Binding-site contacts:
Ligand atom C8 contacts residue THR648 of chain 1.C at 4.2 Å.
Ligand atom C2 contacts residue THR648 of chain 1.C at 4.4 Å.
Ligand atom C5 contacts residue ASN646 of chain 1.C at 3.6 Å.
Ligand atom C1 contacts residue THR648 of chain 1.C at 3.5 Å.
Ligand atom N2 contacts residue ASN646 of chain 1.C at 2.9 Å (h-bond).
Ligand atom C7 contacts residue ASN646 of chain 1.C at 3.2 Å.
Ligand atom O5 contacts residue THR648 of chain 1.C at 4.4 Å.
Ligand atom O7 contacts residue ASN646 of chain 1.C at 3.1 Å (h-bond).
Ligand atom C5 contacts residue ASN645 of chain 1.C at 3.8 Å.
Ligand atom C6 contacts residue HIS643 of chain 1.C at 4.2 Å.
Ligand atom C3 contacts residue ASN646 of chain 1.C at 3.8 Å.
Ligand atom O5 contacts residue ASN646 of chain 1.C at 2.4 Å (h-bond).
Ligand atom C8 contacts residue ARG673 of chain 1.C at 3.8 Å.
Ligand atom C4 contacts residue ASN646 of chain 1.C at 4.2 Å.
Ligand atom C8 contacts residue ASN646 of chain 1.C at 4.4 Å.
Ligand atom O5 contacts residue ASN645 of chain 1.C at 2.9 Å (h-bond).
Ligand atom C1 contacts residue ASN645 of chain 1.C at 3.6 Å.
Ligand atom C5 contacts residue HIS643 of chain 1.C at 4.1 Å.
Ligand atom O6 contacts residue HIS643 of chain 1.C at 3.6 Å (h-bond).
Ligand atom C1 contacts residue ASN646 of chain 1.C at 1.4 Å.
Ligand atom C6 contacts residue ASN645 of chain 1.C at 3.7 Å.
Ligand atom O6 contacts residue ASN645 of chain 1.C at 3.0 Å (h-bond).
Ligand atom N2 contacts residue THR648 of chain 1.C at 4.1 Å.
Ligand atom C2 contacts residue ASN646 of chain 1.C at 2.5 Å.
Ligand atom C7 contacts residue THR648 of chain 1.C at 4.3 Å.

A small-molecule ligand and the protein it binds are described below.
Small molecule (SMILES): CC(=O)N[C@@H]1[C@@H](O)[C@H](O)[C@@H](CO)O[C@H]1O

Sequence of chain 1.C:
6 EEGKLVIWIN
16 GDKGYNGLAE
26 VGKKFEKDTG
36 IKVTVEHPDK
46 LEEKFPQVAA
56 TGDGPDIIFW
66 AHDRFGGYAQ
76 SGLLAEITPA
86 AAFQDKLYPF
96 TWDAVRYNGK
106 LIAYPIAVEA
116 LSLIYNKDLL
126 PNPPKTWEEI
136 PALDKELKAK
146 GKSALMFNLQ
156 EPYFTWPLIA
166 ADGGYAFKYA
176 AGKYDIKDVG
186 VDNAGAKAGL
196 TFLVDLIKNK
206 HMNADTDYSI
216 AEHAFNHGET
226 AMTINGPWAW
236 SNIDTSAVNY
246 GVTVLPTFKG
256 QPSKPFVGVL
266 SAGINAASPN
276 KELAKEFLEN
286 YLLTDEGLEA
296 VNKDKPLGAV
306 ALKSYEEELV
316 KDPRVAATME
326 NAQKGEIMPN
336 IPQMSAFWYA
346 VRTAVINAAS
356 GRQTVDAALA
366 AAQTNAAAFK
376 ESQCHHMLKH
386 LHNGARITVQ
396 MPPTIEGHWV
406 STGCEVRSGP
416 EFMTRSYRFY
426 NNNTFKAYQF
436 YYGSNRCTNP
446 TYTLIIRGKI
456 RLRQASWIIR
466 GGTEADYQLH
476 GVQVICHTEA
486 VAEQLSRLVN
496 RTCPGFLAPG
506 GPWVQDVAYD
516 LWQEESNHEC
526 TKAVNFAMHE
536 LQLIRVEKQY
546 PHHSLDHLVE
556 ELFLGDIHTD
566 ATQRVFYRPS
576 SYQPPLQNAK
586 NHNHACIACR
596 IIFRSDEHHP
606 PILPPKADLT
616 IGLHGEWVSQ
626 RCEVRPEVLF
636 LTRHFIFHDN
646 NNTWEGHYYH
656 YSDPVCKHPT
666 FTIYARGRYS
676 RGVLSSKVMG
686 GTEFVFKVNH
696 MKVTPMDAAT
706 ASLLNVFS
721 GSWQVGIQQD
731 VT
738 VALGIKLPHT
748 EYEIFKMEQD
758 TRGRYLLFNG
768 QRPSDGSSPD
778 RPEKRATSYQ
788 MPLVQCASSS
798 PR